Sequence of chain 1.A:
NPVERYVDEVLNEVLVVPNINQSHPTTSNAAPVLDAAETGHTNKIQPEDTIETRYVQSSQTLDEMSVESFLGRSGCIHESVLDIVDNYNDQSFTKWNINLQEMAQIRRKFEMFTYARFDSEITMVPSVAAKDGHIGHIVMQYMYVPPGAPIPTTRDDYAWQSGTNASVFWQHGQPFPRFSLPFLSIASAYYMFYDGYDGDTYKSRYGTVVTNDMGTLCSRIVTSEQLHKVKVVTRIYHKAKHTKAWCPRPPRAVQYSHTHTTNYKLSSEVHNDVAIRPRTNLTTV

Binding-site contacts:
Ligand atom F3 contacts residue SER167 of chain 1.A at 3.8 Å.
Ligand atom C2A contacts residue TYR144 of chain 1.A at 3.5 Å (hydrophobic).
Ligand atom CM6 contacts residue MET214 of chain 1.A at 3.5 Å (hydrophobic).
Ligand atom C6B contacts residue LEU181 of chain 1.A at 3.4 Å (hydrophobic).
Ligand atom C1B contacts residue ILE98 of chain 1.A at 3.6 Å (hydrophobic).
Ligand atom C1B contacts residue LEU181 of chain 1.A at 3.7 Å (hydrophobic).
Ligand atom F2 contacts residue VAL168 of chain 1.A at 2.6 Å.
Ligand atom CM3 contacts residue TYR190 of chain 1.A at 3.5 Å (hydrophobic).
Ligand atom F3 contacts residue TYR142 of chain 1.A at 2.8 Å.
Ligand atom CM6 contacts residue LEU184 of chain 1.A at 3.0 Å (hydrophobic).
Ligand atom C4 contacts residue TYR190 of chain 1.A at 3.4 Å (hydrophobic).
Ligand atom CM2 contacts residue ILE122 of chain 1.A at 3.5 Å (hydrophobic).
Ligand atom C4B contacts residue LEU181 of chain 1.A at 3.5 Å (hydrophobic).
Ligand atom C2A contacts residue PHE179 of chain 1.A at 3.6 Å (hydrophobic).
Ligand atom O1A contacts residue TYR144 of chain 1.A at 3.1 Å.
Ligand atom N1A contacts residue TYR144 of chain 1.A at 3.1 Å.
Ligand atom F1 contacts residue TYR142 of chain 1.A at 3.6 Å.
Ligand atom CM4 contacts residue PHE179 of chain 1.A at 3.8 Å (hydrophobic).
Ligand atom N3A contacts residue TYR144 of chain 1.A at 3.7 Å.
Ligand atom C5B contacts residue LEU181 of chain 1.A at 3.4 Å (hydrophobic).
Ligand atom C3A contacts residue TYR144 of chain 1.A at 3.4 Å (hydrophobic).
Ligand atom O1B contacts residue ILE98 of chain 1.A at 3.0 Å.
Ligand atom N1A contacts residue LEU181 of chain 1.A at 3.7 Å.
Ligand atom F3 contacts residue TYR144 of chain 1.A at 2.9 Å.
Ligand atom N3A contacts residue PHE179 of chain 1.A at 3.2 Å.
Ligand atom CM3 contacts residue ASN212 of chain 1.A at 3.5 Å.
Ligand atom F3 contacts residue ALA166 of chain 1.A at 2.8 Å.
Ligand atom F2 contacts residue PHE179 of chain 1.A at 3.3 Å.
Ligand atom N1A contacts residue PHE179 of chain 1.A at 3.7 Å.
Ligand atom O1 contacts residue MET214 of chain 1.A at 3.5 Å (h-bond).
Ligand atom C5B contacts residue TYR144 of chain 1.A at 3.5 Å (hydrophobic).
Ligand atom C3A contacts residue PHE179 of chain 1.A at 3.4 Å (hydrophobic).
Ligand atom CM6 contacts residue TYR144 of chain 1.A at 3.3 Å (hydrophobic).
Ligand atom C1C contacts residue MET214 of chain 1.A at 3.5 Å (hydrophobic).
Ligand atom F1 contacts residue LEU217 of chain 1.A at 3.4 Å.
Ligand atom C5 contacts residue MET214 of chain 1.A at 3.5 Å (hydrophobic).
Ligand atom CM4 contacts residue TYR142 of chain 1.A at 3.5 Å (hydrophobic).
Ligand atom F2 contacts residue TYR142 of chain 1.A at 3.6 Å.
Ligand atom F3 contacts residue MET143 of chain 1.A at 3.3 Å.
Ligand atom F1 contacts residue PHE179 of chain 1.A at 3.8 Å.

Sequence of chain 1.C:
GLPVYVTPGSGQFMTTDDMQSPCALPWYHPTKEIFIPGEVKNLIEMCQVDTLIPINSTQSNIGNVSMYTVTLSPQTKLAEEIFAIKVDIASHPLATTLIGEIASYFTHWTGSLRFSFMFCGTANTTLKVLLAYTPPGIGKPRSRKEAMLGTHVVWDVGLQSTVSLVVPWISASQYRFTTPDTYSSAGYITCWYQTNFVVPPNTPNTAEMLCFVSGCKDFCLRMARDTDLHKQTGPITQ

This protein binds this small molecule.
Small molecule (SMILES): Cc1cc(CCCOc2c(C)cc(-c3noc(C(F)(F)F)n3)cc2C)on1